Sequence of chain 1.A:
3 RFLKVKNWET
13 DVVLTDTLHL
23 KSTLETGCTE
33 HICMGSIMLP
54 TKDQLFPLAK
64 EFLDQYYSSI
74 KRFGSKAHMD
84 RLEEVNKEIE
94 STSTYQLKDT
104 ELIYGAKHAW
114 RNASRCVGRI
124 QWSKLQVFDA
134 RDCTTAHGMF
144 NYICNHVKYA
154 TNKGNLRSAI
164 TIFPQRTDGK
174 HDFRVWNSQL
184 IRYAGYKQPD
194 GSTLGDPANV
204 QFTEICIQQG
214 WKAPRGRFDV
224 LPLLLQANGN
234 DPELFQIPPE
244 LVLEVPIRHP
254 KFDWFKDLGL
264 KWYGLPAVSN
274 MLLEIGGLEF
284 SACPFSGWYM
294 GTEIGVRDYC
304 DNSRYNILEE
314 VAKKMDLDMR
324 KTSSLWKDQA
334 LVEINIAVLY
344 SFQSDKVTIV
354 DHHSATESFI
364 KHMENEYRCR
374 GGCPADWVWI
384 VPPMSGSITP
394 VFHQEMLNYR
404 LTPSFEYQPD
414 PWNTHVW

Binding-site contacts:
Ligand atom C07 contacts residue HEM1 of chain 1.L at 3.5 Å.
Ligand atom C03 contacts residue PRO269 of chain 1.B at 3.7 Å (hydrophobic).
Ligand atom C29 contacts residue TRP382 of chain 1.B at 3.6 Å (hydrophobic).
Ligand atom N02 contacts residue TYR292 of chain 1.B at 3.6 Å.
Ligand atom N01 contacts residue GLU296 of chain 1.B at 2.6 Å (salt-bridge).
Ligand atom C23 contacts residue MET40 of chain 1.B at 3.3 Å (hydrophobic).
Ligand atom C17 contacts residue GLN182 of chain 1.B at 3.4 Å.
Ligand atom N18 contacts residue GLN182 of chain 1.B at 3.8 Å.
Ligand atom N22 contacts residue LEU41 of chain 1.B at 3.6 Å.
Ligand atom C17 contacts residue ARG185 of chain 1.B at 3.1 Å.
Ligand atom C13 contacts residue GLN182 of chain 1.B at 3.6 Å.
Ligand atom C07 contacts residue GLY290 of chain 1.B at 3.8 Å.
Ligand atom C07 contacts residue PHE288 of chain 1.B at 3.7 Å (hydrophobic).
Ligand atom N02 contacts residue TRP291 of chain 1.B at 2.7 Å (h-bond).
Ligand atom N22 contacts residue MET40 of chain 1.B at 3.8 Å.
Ligand atom C11 contacts residue ARG300 of chain 1.B at 3.7 Å.
Ligand atom C02 contacts residue GLU296 of chain 1.B at 3.4 Å.
Ligand atom N02 contacts residue PRO269 of chain 1.B at 3.8 Å.
Ligand atom C24 contacts residue MET40 of chain 1.B at 3.7 Å (hydrophobic).
Ligand atom C02 contacts residue TRP291 of chain 1.B at 3.8 Å (hydrophobic).
Ligand atom C02 contacts residue HEM1 of chain 1.L at 3.7 Å.
Ligand atom C12 contacts residue GLN182 of chain 1.B at 3.3 Å.
Ligand atom N02 contacts residue HEM1 of chain 1.L at 3.5 Å.
Ligand atom C26 contacts residue HEM1 of chain 1.L at 3.8 Å.
Ligand atom C12 contacts residue ARG300 of chain 1.B at 3.4 Å.
Ligand atom C03 contacts residue HEM1 of chain 1.L at 3.5 Å.
Ligand atom C09 contacts residue GLU296 of chain 1.B at 3.6 Å.
Ligand atom C06 contacts residue HEM1 of chain 1.L at 3.7 Å.
Ligand atom N18 contacts residue ASP301 of chain 1.B at 3.2 Å (salt-bridge).
Ligand atom N02 contacts residue GLU296 of chain 1.B at 2.6 Å (salt-bridge).
Ligand atom C06 contacts residue GLU296 of chain 1.B at 3.4 Å.
Ligand atom C08 contacts residue GLU296 of chain 1.B at 3.5 Å.
Ligand atom N21 contacts residue HEM1 of chain 1.L at 3.8 Å.
Ligand atom N18 contacts residue ARG300 of chain 1.B at 2.9 Å (salt-bridge).
Ligand atom C29 contacts residue HEM1 of chain 1.L at 2.9 Å.
Ligand atom N18 contacts residue ARG307 of chain 1.B at 3.2 Å (salt-bridge).
Ligand atom N18 contacts residue ARG185 of chain 1.B at 3.5 Å (salt-bridge).
Ligand atom N01 contacts residue HEM1 of chain 1.L at 3.7 Å.
Ligand atom C28 contacts residue HEM1 of chain 1.L at 2.9 Å.
Ligand atom C08 contacts residue HEM1 of chain 1.L at 3.4 Å.

Sequence of chain 1.B:
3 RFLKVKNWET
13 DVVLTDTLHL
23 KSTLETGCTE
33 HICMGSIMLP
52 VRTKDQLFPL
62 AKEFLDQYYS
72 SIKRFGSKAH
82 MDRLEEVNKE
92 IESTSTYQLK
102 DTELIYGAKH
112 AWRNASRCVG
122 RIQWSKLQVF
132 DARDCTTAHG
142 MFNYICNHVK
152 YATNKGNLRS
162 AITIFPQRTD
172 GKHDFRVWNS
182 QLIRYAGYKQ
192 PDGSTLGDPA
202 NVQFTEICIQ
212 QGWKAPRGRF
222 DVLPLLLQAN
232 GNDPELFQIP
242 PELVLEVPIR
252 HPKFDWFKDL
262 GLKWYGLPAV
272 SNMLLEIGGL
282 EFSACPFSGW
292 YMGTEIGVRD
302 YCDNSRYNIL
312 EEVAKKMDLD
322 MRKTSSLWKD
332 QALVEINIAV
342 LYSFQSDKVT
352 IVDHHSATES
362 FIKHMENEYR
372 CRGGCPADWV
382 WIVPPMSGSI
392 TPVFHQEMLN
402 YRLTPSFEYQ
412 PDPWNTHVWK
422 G

A protein and the small-molecule ligand that binds it are described below.
Small molecule (SMILES): Cc1cc(N)nc(CCc2cc(CN)cc(CCc3cc(C)cc(N)n3)c2)c1